Sequence of chain 30.E:
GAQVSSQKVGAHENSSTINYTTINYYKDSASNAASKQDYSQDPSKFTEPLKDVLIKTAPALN

Binding-site contacts:
Ligand atom CA contacts residue VAL4 of chain 30.E at 4.0 Å (hydrophobic).
Ligand atom OE1 contacts residue VAL4 of chain 30.E at 3.5 Å.
Ligand atom O contacts residue ALA2 of chain 30.E at 3.9 Å.
Ligand atom N contacts residue VAL4 of chain 30.E at 3.0 Å (h-bond).
Ligand atom CD contacts residue VAL4 of chain 30.E at 3.8 Å (hydrophobic).
Ligand atom CA contacts residue GLN3 of chain 30.E at 4.2 Å.
Ligand atom CB contacts residue GLN3 of chain 30.E at 4.4 Å.
Ligand atom OE1 contacts residue ASN25 of chain 30.E at 4.4 Å.
Ligand atom O contacts residue GLN3 of chain 30.E at 3.1 Å (h-bond).
Ligand atom OE2 contacts residue VAL4 of chain 30.E at 3.6 Å.
Ligand atom CA contacts residue ALA2 of chain 30.E at 3.5 Å (hydrophobic).
Ligand atom CG2 contacts residue GLN3 of chain 30.E at 3.4 Å.
Ligand atom CA contacts residue ALA2 of chain 30.E at 4.0 Å (hydrophobic).
Ligand atom CG1 contacts residue GLN3 of chain 30.E at 4.1 Å.
Ligand atom CB contacts residue VAL4 of chain 30.E at 4.3 Å (hydrophobic).
Ligand atom C contacts residue GLN3 of chain 30.E at 3.9 Å.
Ligand atom N contacts residue ALA2 of chain 30.E at 3.0 Å (h-bond).
Ligand atom CG2 contacts residue VAL4 of chain 30.E at 3.8 Å (hydrophobic).
Ligand atom C contacts residue VAL4 of chain 30.E at 4.2 Å (hydrophobic).
Ligand atom CA contacts residue VAL4 of chain 30.E at 3.5 Å (hydrophobic).
Ligand atom C contacts residue VAL4 of chain 30.E at 3.6 Å (hydrophobic).
Ligand atom C contacts residue ALA2 of chain 30.E at 4.3 Å (hydrophobic).
Ligand atom CB contacts residue GLN3 of chain 30.E at 3.4 Å.
Ligand atom OG contacts residue GLN3 of chain 30.E at 3.3 Å (h-bond).
Ligand atom C contacts residue VAL4 of chain 30.E at 4.0 Å (hydrophobic).
Ligand atom O contacts residue SER5 of chain 30.E at 3.8 Å.
Ligand atom CG2 contacts residue ALA2 of chain 30.E at 4.0 Å (hydrophobic).
Ligand atom CG2 contacts residue SER5 of chain 30.E at 3.7 Å.
Ligand atom CB contacts residue ALA2 of chain 30.E at 4.3 Å (hydrophobic).
Ligand atom CB contacts residue VAL4 of chain 30.E at 4.5 Å (hydrophobic).
Ligand atom C contacts residue ALA2 of chain 30.E at 3.7 Å (hydrophobic).
Ligand atom O contacts residue VAL4 of chain 30.E at 3.8 Å.
Ligand atom O contacts residue SER6 of chain 30.E at 4.1 Å.
Ligand atom O contacts residue VAL4 of chain 30.E at 2.9 Å (h-bond).
Ligand atom CB contacts residue ALA2 of chain 30.E at 3.4 Å (hydrophobic).

A protein and the small-molecule ligand that binds it are described below.
Small molecule (SMILES): CC[C@H](C)[C@H](N)C(=O)N[C@@H](CO)C(=O)N[C@@H](CCC(=O)O)C(=O)N[C@H](C=O)C(C)C